Binding-site contacts:
Ligand atom C7 contacts residue SER103 of chain 1.A at 4.3 Å.
Ligand atom O4 contacts residue ARG109 of chain 1.A at 4.4 Å.
Ligand atom C3 contacts residue ASN102 of chain 1.A at 3.9 Å.
Ligand atom C5 contacts residue THR104 of chain 1.A at 3.2 Å.
Ligand atom C7 contacts residue THR104 of chain 1.A at 3.6 Å.
Ligand atom C4 contacts residue ASN102 of chain 1.A at 4.3 Å.
Ligand atom C5 contacts residue ASN102 of chain 1.A at 3.4 Å.
Ligand atom C8 contacts residue SER103 of chain 1.A at 3.9 Å.
Ligand atom O6 contacts residue VAL107 of chain 1.A at 4.1 Å.
Ligand atom O7 contacts residue ASN102 of chain 1.A at 2.8 Å (h-bond).
Ligand atom O6 contacts residue ILE147 of chain 1.A at 4.5 Å.
Ligand atom N2 contacts residue ASN102 of chain 1.A at 3.2 Å (h-bond).
Ligand atom C5 contacts residue ILE147 of chain 1.A at 4.4 Å (hydrophobic).
Ligand atom C7 contacts residue ASN102 of chain 1.A at 2.9 Å.
Ligand atom C2 contacts residue ASN102 of chain 1.A at 2.7 Å.
Ligand atom C6 contacts residue ASN102 of chain 1.A at 4.4 Å.
Ligand atom C6 contacts residue GLU145 of chain 1.A at 4.4 Å.
Ligand atom C8 contacts residue ASN102 of chain 1.A at 3.6 Å.
Ligand atom C2 contacts residue THR104 of chain 1.A at 3.6 Å.
Ligand atom C8 contacts residue ASN105 of chain 1.A at 3.8 Å.
Ligand atom O7 contacts residue SER103 of chain 1.A at 3.9 Å.
Ligand atom C7 contacts residue GLN130 of chain 1.A at 4.5 Å.
Ligand atom O5 contacts residue VAL107 of chain 1.A at 4.3 Å.
Ligand atom O7 contacts residue THR104 of chain 1.A at 2.5 Å (h-bond).
Ligand atom C4 contacts residue ARG109 of chain 1.A at 4.2 Å.
Ligand atom N2 contacts residue THR104 of chain 1.A at 4.0 Å.
Ligand atom C1 contacts residue THR104 of chain 1.A at 3.0 Å.
Ligand atom O4 contacts residue THR104 of chain 1.A at 4.1 Å.
Ligand atom C8 contacts residue GLN130 of chain 1.A at 3.2 Å.
Ligand atom O5 contacts residue ASN102 of chain 1.A at 2.2 Å (h-bond).
Ligand atom C7 contacts residue ASN105 of chain 1.A at 3.3 Å.
Ligand atom O3 contacts residue PHE136 of chain 1.A at 4.3 Å.
Ligand atom C1 contacts residue ASN102 of chain 1.A at 1.4 Å.
Ligand atom O7 contacts residue ASN105 of chain 1.A at 2.4 Å (h-bond).
Ligand atom C6 contacts residue THR104 of chain 1.A at 4.4 Å.
Ligand atom O5 contacts residue THR104 of chain 1.A at 3.6 Å (h-bond).
Ligand atom C3 contacts residue THR104 of chain 1.A at 3.4 Å.
Ligand atom C4 contacts residue THR104 of chain 1.A at 3.8 Å.
Ligand atom N2 contacts residue ASN105 of chain 1.A at 4.4 Å.

This small molecule binds to this protein.
Small molecule (SMILES): CC(=O)N[C@H]1[C@H](O[C@H]2[C@H](O)[C@@H](NC(C)=O)CO[C@@H]2CO[C@@H]2O[C@@H](C)[C@@H](O)[C@@H](O)[C@@H]2O)O[C@H](CO)[C@@H](O)[C@@H]1O

Sequence of chain 1.A:
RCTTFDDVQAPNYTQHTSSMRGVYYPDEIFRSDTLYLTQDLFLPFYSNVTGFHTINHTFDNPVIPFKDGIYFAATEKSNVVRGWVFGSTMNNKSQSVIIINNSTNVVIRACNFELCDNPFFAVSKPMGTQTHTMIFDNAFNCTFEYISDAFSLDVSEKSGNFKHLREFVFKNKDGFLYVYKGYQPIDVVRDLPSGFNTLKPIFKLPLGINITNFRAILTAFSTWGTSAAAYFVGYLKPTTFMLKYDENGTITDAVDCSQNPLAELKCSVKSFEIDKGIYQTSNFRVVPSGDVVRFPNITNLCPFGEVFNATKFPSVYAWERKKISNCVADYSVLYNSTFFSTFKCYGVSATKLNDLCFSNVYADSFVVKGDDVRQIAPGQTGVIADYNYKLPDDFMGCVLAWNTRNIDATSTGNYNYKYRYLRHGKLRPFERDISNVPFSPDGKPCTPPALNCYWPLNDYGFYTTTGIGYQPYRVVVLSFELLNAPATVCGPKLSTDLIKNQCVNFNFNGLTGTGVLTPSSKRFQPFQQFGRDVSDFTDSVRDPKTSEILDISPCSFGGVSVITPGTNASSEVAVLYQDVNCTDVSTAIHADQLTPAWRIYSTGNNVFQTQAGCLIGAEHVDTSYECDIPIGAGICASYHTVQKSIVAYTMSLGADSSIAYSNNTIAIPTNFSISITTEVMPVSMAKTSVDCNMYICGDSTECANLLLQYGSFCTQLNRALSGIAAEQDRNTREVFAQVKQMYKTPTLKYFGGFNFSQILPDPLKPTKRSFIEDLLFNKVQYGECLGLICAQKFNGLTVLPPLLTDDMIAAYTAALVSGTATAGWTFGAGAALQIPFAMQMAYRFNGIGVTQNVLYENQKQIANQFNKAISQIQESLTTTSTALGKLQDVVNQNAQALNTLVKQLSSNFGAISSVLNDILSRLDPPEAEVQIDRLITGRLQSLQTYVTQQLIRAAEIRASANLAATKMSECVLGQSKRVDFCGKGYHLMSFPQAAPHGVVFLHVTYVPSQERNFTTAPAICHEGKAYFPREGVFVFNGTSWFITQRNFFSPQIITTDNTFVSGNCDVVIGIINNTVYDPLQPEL